Sequence of chain 1.A:
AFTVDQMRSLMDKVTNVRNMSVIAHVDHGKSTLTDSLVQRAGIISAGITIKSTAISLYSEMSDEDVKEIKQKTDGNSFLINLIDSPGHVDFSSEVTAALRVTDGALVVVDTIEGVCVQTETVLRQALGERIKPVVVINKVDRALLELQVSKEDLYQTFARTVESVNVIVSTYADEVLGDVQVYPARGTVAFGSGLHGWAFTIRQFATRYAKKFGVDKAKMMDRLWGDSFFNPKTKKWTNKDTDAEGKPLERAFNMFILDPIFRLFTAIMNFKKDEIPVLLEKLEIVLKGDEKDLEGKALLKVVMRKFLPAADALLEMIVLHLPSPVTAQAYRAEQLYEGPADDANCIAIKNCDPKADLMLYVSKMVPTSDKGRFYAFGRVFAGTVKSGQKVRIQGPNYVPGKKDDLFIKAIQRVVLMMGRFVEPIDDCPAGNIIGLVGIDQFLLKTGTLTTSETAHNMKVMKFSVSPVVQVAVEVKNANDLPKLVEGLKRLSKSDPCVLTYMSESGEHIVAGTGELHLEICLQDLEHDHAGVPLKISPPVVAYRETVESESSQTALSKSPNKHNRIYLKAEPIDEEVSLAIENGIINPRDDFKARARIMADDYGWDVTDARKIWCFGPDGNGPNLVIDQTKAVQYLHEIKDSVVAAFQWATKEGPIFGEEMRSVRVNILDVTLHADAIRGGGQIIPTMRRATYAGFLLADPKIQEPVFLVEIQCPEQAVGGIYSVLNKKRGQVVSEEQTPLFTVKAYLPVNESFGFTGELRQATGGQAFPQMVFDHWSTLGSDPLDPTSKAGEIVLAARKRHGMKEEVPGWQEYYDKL

A protein and the small-molecule ligand that binds it are described below.
Small molecule (SMILES): CO[C@H]1[C@@H](O)[C@H](O)[C@H](OC[C@@]23C[C@@H]4[C@H](C)CC[C@H]4[C@@]4(C=O)C[C@@H]2CC(C(C)C)[C@@]34C(=O)O)O[C@@H]1C

Binding-site contacts:
Ligand atom C21 contacts residue ILE529 of chain 1.A at 3.8 Å (hydrophobic).
Ligand atom O14 contacts residue SER523 of chain 1.A at 3.5 Å.
Ligand atom C61 contacts residue TYR521 of chain 1.A at 3.8 Å (hydrophobic).
Ligand atom C11 contacts residue ALA562 of chain 1.A at 3.6 Å (hydrophobic).
Ligand atom C24 contacts residue TRP801 of chain 1.A at 3.8 Å (hydrophobic).
Ligand atom C54 contacts residue MET796 of chain 1.A at 3.6 Å (hydrophobic).
Ligand atom O19 contacts residue VAL561 of chain 1.A at 3.5 Å.
Ligand atom C53 contacts residue PHE729 of chain 1.A at 3.6 Å (hydrophobic).
Ligand atom C12 contacts residue PHE729 of chain 1.A at 3.9 Å (hydrophobic).
Ligand atom C52 contacts residue TYR521 of chain 1.A at 3.6 Å (hydrophobic).
Ligand atom C8 contacts residue TYR521 of chain 1.A at 3.5 Å (hydrophobic).
Ligand atom C18 contacts residue TRP801 of chain 1.A at 3.5 Å (hydrophobic).
Ligand atom C20 contacts residue VAL560 of chain 1.A at 3.8 Å (hydrophobic).
Ligand atom O56 contacts residue TYR521 of chain 1.A at 3.7 Å.
Ligand atom O17 contacts residue PHE729 of chain 1.A at 3.8 Å.
Ligand atom O60 contacts residue GLN490 of chain 1.A at 3.0 Å (h-bond).
Ligand atom O15 contacts residue GLU524 of chain 1.A at 2.7 Å (salt-bridge).
Ligand atom O15 contacts residue SER523 of chain 1.A at 3.2 Å.
Ligand atom O57 contacts residue PHE798 of chain 1.A at 2.9 Å (h-bond).
Ligand atom C16 contacts residue PHE798 of chain 1.A at 3.7 Å (hydrophobic).
Ligand atom O60 contacts residue MET796 of chain 1.A at 3.9 Å.
Ligand atom C21 contacts residue SER523 of chain 1.A at 3.9 Å.
Ligand atom C10 contacts residue PRO727 of chain 1.A at 3.5 Å (hydrophobic).
Ligand atom C22 contacts residue PHE798 of chain 1.A at 3.8 Å (hydrophobic).
Ligand atom O64 contacts residue LEU519 of chain 1.A at 3.6 Å.
Ligand atom C5 contacts residue GLU524 of chain 1.A at 3.3 Å.
Ligand atom C53 contacts residue MET796 of chain 1.A at 4.0 Å (hydrophobic).
Ligand atom C53 contacts residue PHE798 of chain 1.A at 3.9 Å (hydrophobic).
Ligand atom C56 contacts residue TYR521 of chain 1.A at 3.6 Å (hydrophobic).
Ligand atom C21 contacts residue TYR521 of chain 1.A at 3.3 Å (hydrophobic).
Ligand atom O14 contacts residue TYR521 of chain 1.A at 3.9 Å.
Ligand atom C12 contacts residue VAL774 of chain 1.A at 3.7 Å (hydrophobic).
Ligand atom C5 contacts residue SER523 of chain 1.A at 3.8 Å.
Ligand atom O57 contacts residue VAL797 of chain 1.A at 3.4 Å.
Ligand atom C7 contacts residue PHE798 of chain 1.A at 3.9 Å (hydrophobic).
Ligand atom C20 contacts residue PRO559 of chain 1.A at 3.8 Å (hydrophobic).
Ligand atom O14 contacts residue GLU524 of chain 1.A at 3.3 Å (salt-bridge).
Ligand atom C10 contacts residue VAL774 of chain 1.A at 3.9 Å (hydrophobic).
Ligand atom O19 contacts residue ALA562 of chain 1.A at 2.9 Å (h-bond).
Ligand atom O19 contacts residue PRO727 of chain 1.A at 3.4 Å.